Binding-site contacts:
Ligand atom C2 contacts residue GLY279 of chain 1.C at 3.6 Å.
Ligand atom O23 contacts residue PHE283 of chain 1.C at 3.6 Å.
Ligand atom C14 contacts residue PRO266 of chain 1.C at 3.6 Å (hydrophobic).
Ligand atom C9 contacts residue MET267 of chain 1.C at 3.6 Å (hydrophobic).
Ligand atom C11 contacts residue MET267 of chain 1.C at 3.7 Å (hydrophobic).
Ligand atom C15 contacts residue TYR247 of chain 1.C at 3.7 Å (hydrophobic).
Ligand atom C5 contacts residue MET267 of chain 1.C at 3.7 Å (hydrophobic).
Ligand atom C20 contacts residue PHE250 of chain 1.C at 3.7 Å (hydrophobic).
Ligand atom C1 contacts residue TYR247 of chain 1.C at 3.5 Å (hydrophobic).
Ligand atom C1 contacts residue MET267 of chain 1.C at 3.7 Å (hydrophobic).
Ligand atom C3 contacts residue MET267 of chain 1.C at 3.8 Å (hydrophobic).
Ligand atom C24 contacts residue SER231 of chain 1.C at 3.4 Å.
Ligand atom C15 contacts residue GLN280 of chain 1.C at 3.3 Å.
Ligand atom O23 contacts residue LEU229 of chain 1.C at 3.7 Å.
Ligand atom N4 contacts residue TYR247 of chain 1.C at 2.4 Å (h-bond).
Ligand atom C12 contacts residue GLU275 of chain 1.C at 3.4 Å.
Ligand atom C24 contacts residue ILE246 of chain 1.C at 3.6 Å (hydrophobic).
Ligand atom N6 contacts residue TYR247 of chain 1.C at 3.5 Å (h-bond).
Ligand atom N6 contacts residue VAL276 of chain 1.C at 3.6 Å.
Ligand atom C22 contacts residue ILE246 of chain 1.C at 3.6 Å (hydrophobic).
Ligand atom N7 contacts residue GLY279 of chain 1.C at 3.3 Å (h-bond).
Ligand atom C12 contacts residue LYS272 of chain 1.C at 3.8 Å.
Ligand atom C2 contacts residue MET267 of chain 1.C at 3.6 Å (hydrophobic).
Ligand atom N4 contacts residue GLY279 of chain 1.C at 3.8 Å.
Ligand atom C3 contacts residue GLY279 of chain 1.C at 3.6 Å.
Ligand atom C9 contacts residue TYR247 of chain 1.C at 3.4 Å (hydrophobic).
Ligand atom C14 contacts residue LYS272 of chain 1.C at 3.6 Å.
Ligand atom C21 contacts residue ILE246 of chain 1.C at 3.6 Å (hydrophobic).
Ligand atom N7 contacts residue MET267 of chain 1.C at 3.6 Å.
Ligand atom S13 contacts residue PHE283 of chain 1.C at 3.3 Å.
Ligand atom C19 contacts residue PHE283 of chain 1.C at 3.6 Å (hydrophobic).
Ligand atom S13 contacts residue GLN280 of chain 1.C at 3.7 Å.
Ligand atom C11 contacts residue PRO266 of chain 1.C at 3.4 Å (hydrophobic).
Ligand atom C12 contacts residue VAL276 of chain 1.C at 3.6 Å (hydrophobic).
Ligand atom C16 contacts residue GLN280 of chain 1.C at 3.6 Å.
Ligand atom N6 contacts residue GLU275 of chain 1.C at 3.8 Å.
Ligand atom C9 contacts residue GLY279 of chain 1.C at 3.5 Å.
Ligand atom C14 contacts residue GLU275 of chain 1.C at 3.5 Å.
Ligand atom C1 contacts residue GLY279 of chain 1.C at 3.4 Å.
Ligand atom N18 contacts residue GLN280 of chain 1.C at 3.0 Å (h-bond).

Sequence of chain 1.C:
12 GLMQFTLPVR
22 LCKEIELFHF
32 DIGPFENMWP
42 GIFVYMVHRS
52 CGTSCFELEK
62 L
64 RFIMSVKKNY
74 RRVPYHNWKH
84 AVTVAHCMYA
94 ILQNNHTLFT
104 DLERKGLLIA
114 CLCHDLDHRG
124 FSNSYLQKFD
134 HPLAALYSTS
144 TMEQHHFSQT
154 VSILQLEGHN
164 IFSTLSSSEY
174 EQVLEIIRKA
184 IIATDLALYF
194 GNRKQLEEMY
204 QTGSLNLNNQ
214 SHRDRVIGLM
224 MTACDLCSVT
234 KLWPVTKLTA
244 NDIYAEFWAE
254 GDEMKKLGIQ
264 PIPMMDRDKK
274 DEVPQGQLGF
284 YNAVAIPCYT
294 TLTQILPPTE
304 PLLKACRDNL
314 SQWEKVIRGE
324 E

The protein below binds the small molecule below.
Small molecule (SMILES): COc1c(C)cnc(CSc2nc3ccc4cccnc4c3[nH]2)c1C